Binding-site contacts:
Ligand atom NZ contacts residue GLU50 of chain 1.A at 3.4 Å (salt-bridge).
Ligand atom O contacts residue THR53 of chain 1.B at 2.8 Å (h-bond).
Ligand atom O contacts residue TYR105 of chain 1.B at 2.8 Å (h-bond).
Ligand atom OH contacts residue TYR105 of chain 1.B at 3.0 Å (h-bond).
Ligand atom N contacts residue THR103 of chain 1.B at 3.2 Å (h-bond).
Ligand atom CG contacts residue ASN93 of chain 1.A at 3.5 Å.
Ligand atom CE1 contacts residue THR103 of chain 1.B at 3.5 Å.
Ligand atom N contacts residue THR53 of chain 1.B at 3.0 Å (h-bond).
Ligand atom OD2 contacts residue SER52 of chain 1.B at 2.8 Å (h-bond).
Ligand atom OH contacts residue SER91 of chain 1.A at 2.7 Å (h-bond).
Ligand atom CA contacts residue PHE92 of chain 1.A at 3.4 Å (hydrophobic).
Ligand atom CG contacts residue SER52 of chain 1.B at 3.4 Å.
Ligand atom N contacts residue SER102 of chain 1.B at 3.5 Å (h-bond).
Ligand atom OH contacts residue SER104 of chain 1.B at 3.5 Å.
Ligand atom CG2 contacts residue SER102 of chain 1.B at 3.2 Å.
Ligand atom ND2 contacts residue VAL94 of chain 1.A at 3.0 Å (h-bond).
Ligand atom CE contacts residue GLU50 of chain 1.A at 3.4 Å.
Ligand atom OD1 contacts residue ASN57 of chain 1.B at 3.0 Å (h-bond).
Ligand atom OD2 contacts residue TYR56 of chain 1.B at 3.4 Å (h-bond).
Ligand atom CE2 contacts residue SER91 of chain 1.A at 3.4 Å.
Ligand atom CG2 contacts residue ASN57 of chain 1.B at 3.4 Å.
Ligand atom OD1 contacts residue ASN93 of chain 1.A at 3.2 Å.
Ligand atom OG1 contacts residue SER102 of chain 1.B at 2.7 Å (h-bond).
Ligand atom OD1 contacts residue VAL94 of chain 1.A at 2.8 Å (h-bond).
Ligand atom OD2 contacts residue GLY54 of chain 1.B at 2.9 Å (h-bond).
Ligand atom OD2 contacts residue GLY55 of chain 1.B at 3.4 Å (h-bond).
Ligand atom CE1 contacts residue TYR105 of chain 1.B at 3.3 Å (hydrophobic).
Ligand atom CE contacts residue ASP32 of chain 1.A at 3.4 Å.
Ligand atom N contacts residue TYR59 of chain 1.B at 2.9 Å (h-bond).
Ligand atom CE contacts residue SER91 of chain 1.A at 3.4 Å.
Ligand atom CD1 contacts residue TYR105 of chain 1.B at 3.4 Å (hydrophobic).
Ligand atom CZ contacts residue SER91 of chain 1.A at 3.4 Å.
Ligand atom OD1 contacts residue TYR56 of chain 1.B at 3.5 Å.
Ligand atom CB contacts residue SER102 of chain 1.B at 3.4 Å.
Ligand atom NZ contacts residue THR103 of chain 1.B at 3.2 Å.
Ligand atom CG1 contacts residue TYR59 of chain 1.B at 3.3 Å (hydrophobic).
Ligand atom CA contacts residue TYR105 of chain 1.B at 3.5 Å (hydrophobic).
Ligand atom OD1 contacts residue SER52 of chain 1.B at 3.3 Å (h-bond).
Ligand atom O contacts residue SER52 of chain 1.B at 3.1 Å.
Ligand atom CG1 contacts residue THR103 of chain 1.B at 3.4 Å.

Sequence of chain 1.A:
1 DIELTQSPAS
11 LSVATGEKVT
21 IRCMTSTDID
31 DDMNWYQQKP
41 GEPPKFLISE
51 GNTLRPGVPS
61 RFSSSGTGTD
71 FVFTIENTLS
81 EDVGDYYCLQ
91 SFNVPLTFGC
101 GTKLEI

Sequence of chain 1.B:
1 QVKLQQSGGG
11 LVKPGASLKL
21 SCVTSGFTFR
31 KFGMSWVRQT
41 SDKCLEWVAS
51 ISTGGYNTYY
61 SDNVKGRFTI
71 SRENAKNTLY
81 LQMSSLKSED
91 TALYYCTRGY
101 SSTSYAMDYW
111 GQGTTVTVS

A protein and the small-molecule ligand that binds it are described below.
Small molecule (SMILES): CC(C)[C@H](NC(=O)[C@H](Cc1ccc(O)cc1)NC(=O)[C@H](CC(N)=O)NC(=O)CNC(=O)[C@H](CCCCN)NC(=O)[C@@H](N)CCCCN)C(=O)N[C@H](C(=O)N[C@H](C(=O)N[C@@H](CC(=O)O)C(=O)N[C@@H](Cc1cnc[nH]1)C(=O)O)[C@@H](C)O)C(C)C